A small-molecule ligand and the protein it binds are described below.
Small molecule (SMILES): CC[C@H](C)[C@H](NC(=O)[C@H](C)NC(=O)[C@@H](N)CC1=NC=NC1)C(=O)N[C@@H](CC(C)C)C(=O)N[C@@H](Cc1cnc[nH]1)C(=O)N[C@@H](CCCN=C(N)N)C(=O)N[C@@H](CC(C)C)C(=O)N[C@@H](CC(C)C)C(=O)N[C@@H](C)C=O

Binding-site contacts:
Ligand atom C contacts residue GLU258 of chain 1.B at 3.4 Å.
Ligand atom CB contacts residue GLU258 of chain 1.B at 3.4 Å.
Ligand atom O contacts residue GLU258 of chain 1.B at 3.8 Å.
Ligand atom ND1 contacts residue GLU258 of chain 1.B at 4.0 Å.
Ligand atom CB contacts residue ILE104 of chain 1.B at 3.9 Å (hydrophobic).
Ligand atom CA contacts residue GLU258 of chain 1.B at 3.5 Å.
Ligand atom CA contacts residue GLU258 of chain 1.B at 3.7 Å.
Ligand atom CG2 contacts residue LEU255 of chain 1.B at 3.6 Å (hydrophobic).
Ligand atom CD1 contacts residue LEU255 of chain 1.B at 3.6 Å (hydrophobic).
Ligand atom CE1 contacts residue GLU261 of chain 1.B at 3.2 Å.
Ligand atom CD2 contacts residue VAL86 of chain 1.B at 4.0 Å (hydrophobic).
Ligand atom ND1 contacts residue ILE100 of chain 1.B at 3.7 Å.
Ligand atom CD1 contacts residue MET259 of chain 1.B at 3.9 Å (hydrophobic).
Ligand atom CD2 contacts residue MET259 of chain 1.B at 3.6 Å (hydrophobic).
Ligand atom CB contacts residue GLU258 of chain 1.B at 3.7 Å.
Ligand atom N contacts residue GLU258 of chain 1.B at 3.1 Å (salt-bridge).
Ligand atom CE1 contacts residue GLU258 of chain 1.B at 4.0 Å.
Ligand atom CG contacts residue GLU258 of chain 1.B at 3.6 Å.
Ligand atom CG1 contacts residue GLU258 of chain 1.B at 3.2 Å.
Ligand atom CA contacts residue GLU258 of chain 1.B at 4.0 Å.
Ligand atom ND1 contacts residue ILE104 of chain 1.B at 3.9 Å.
Ligand atom C contacts residue GLU258 of chain 1.B at 3.9 Å.
Ligand atom CE1 contacts residue ILE100 of chain 1.B at 3.4 Å (hydrophobic).
Ligand atom CD1 contacts residue GLN103 of chain 1.B at 3.9 Å.
Ligand atom C contacts residue LYS90 of chain 1.B at 4.0 Å.
Ligand atom CD2 contacts residue GLN103 of chain 1.B at 3.4 Å.
Ligand atom NE2 contacts residue ILE100 of chain 1.B at 3.6 Å.
Ligand atom O contacts residue LYS90 of chain 1.B at 3.0 Å (salt-bridge).
Ligand atom CE1 contacts residue LYS108 of chain 1.B at 3.8 Å.
Ligand atom NE2 contacts residue LYS108 of chain 1.B at 4.0 Å.
Ligand atom CB contacts residue GLU258 of chain 1.B at 3.6 Å.
Ligand atom ND1 contacts residue GLU261 of chain 1.B at 3.9 Å.
Ligand atom CD1 contacts residue ILE104 of chain 1.B at 3.5 Å (hydrophobic).
Ligand atom CD1 contacts residue GLU258 of chain 1.B at 3.8 Å.
Ligand atom N contacts residue GLU258 of chain 1.B at 3.0 Å (salt-bridge).
Ligand atom CD2 contacts residue ILE104 of chain 1.B at 3.7 Å (hydrophobic).
Ligand atom CD2 contacts residue LEU107 of chain 1.B at 3.9 Å (hydrophobic).
Ligand atom N contacts residue GLU258 of chain 1.B at 3.5 Å (salt-bridge).
Ligand atom CD1 contacts residue PRO254 of chain 1.B at 3.7 Å (hydrophobic).
Ligand atom C contacts residue GLU258 of chain 1.B at 4.0 Å.

Sequence of chain 1.B:
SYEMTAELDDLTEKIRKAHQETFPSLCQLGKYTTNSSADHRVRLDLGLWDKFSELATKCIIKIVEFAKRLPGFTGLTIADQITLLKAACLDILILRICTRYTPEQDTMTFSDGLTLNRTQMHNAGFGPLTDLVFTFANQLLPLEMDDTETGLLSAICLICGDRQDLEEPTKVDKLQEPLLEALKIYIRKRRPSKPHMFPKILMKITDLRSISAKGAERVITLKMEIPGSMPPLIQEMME